Sequence of chain 1.B:
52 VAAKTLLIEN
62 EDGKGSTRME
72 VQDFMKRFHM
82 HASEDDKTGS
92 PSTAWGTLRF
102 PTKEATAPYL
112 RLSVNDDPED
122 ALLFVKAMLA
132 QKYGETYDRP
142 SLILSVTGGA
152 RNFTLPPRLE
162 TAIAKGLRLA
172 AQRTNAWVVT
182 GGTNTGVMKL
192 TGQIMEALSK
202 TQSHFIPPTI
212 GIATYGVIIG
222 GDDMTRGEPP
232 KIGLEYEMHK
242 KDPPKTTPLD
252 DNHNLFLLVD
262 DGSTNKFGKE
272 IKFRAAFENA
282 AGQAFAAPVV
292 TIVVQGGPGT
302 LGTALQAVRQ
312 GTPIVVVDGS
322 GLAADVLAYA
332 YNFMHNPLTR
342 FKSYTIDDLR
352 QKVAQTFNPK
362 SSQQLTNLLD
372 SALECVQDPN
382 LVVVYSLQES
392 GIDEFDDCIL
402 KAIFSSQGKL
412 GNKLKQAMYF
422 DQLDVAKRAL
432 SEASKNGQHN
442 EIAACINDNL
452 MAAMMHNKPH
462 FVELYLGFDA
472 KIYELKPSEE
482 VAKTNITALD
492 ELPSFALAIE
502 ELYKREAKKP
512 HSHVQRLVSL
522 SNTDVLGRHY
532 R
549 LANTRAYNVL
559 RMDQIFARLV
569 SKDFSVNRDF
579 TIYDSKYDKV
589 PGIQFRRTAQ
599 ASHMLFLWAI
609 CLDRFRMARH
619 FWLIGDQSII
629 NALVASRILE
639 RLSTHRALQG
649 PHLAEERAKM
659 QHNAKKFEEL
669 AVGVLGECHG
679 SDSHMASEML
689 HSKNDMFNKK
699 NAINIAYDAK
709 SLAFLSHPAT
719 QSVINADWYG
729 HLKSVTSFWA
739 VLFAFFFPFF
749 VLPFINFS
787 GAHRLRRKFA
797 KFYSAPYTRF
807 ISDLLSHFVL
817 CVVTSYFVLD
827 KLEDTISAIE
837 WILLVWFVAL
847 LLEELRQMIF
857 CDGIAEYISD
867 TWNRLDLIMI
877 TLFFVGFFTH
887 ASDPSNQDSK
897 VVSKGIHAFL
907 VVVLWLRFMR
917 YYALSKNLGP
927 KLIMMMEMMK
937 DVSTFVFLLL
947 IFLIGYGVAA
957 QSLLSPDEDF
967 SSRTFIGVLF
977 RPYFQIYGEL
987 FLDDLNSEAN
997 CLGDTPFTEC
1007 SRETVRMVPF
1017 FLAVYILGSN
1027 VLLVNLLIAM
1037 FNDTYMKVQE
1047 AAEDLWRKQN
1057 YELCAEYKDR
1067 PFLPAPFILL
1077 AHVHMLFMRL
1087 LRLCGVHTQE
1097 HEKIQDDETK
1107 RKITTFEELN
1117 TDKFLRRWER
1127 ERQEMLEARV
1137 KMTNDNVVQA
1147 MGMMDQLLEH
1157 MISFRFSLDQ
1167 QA

Binding-site contacts:
Ligand atom C4 contacts residue PHE1003 of chain 1.A at 4.0 Å (hydrophobic).
Ligand atom C7 contacts residue PRO1015 of chain 1.A at 4.1 Å (hydrophobic).
Ligand atom C27 contacts residue TYR979 of chain 1.B at 3.8 Å (hydrophobic).
Ligand atom C16 contacts residue TYR979 of chain 1.B at 3.6 Å (hydrophobic).
Ligand atom C19 contacts residue PHE1016 of chain 1.A at 4.2 Å (hydrophobic).
Ligand atom C24 contacts residue LEU946 of chain 1.B at 4.2 Å (hydrophobic).
Ligand atom C25 contacts residue TYR979 of chain 1.B at 3.6 Å (hydrophobic).
Ligand atom C25 contacts residue VAL942 of chain 1.B at 4.3 Å (hydrophobic).
Ligand atom O1 contacts residue ARG1012 of chain 1.A at 3.0 Å (salt-bridge).
Ligand atom C15 contacts residue TYR979 of chain 1.B at 4.0 Å (hydrophobic).
Ligand atom C19 contacts residue CLR1 of chain 1.J at 4.2 Å.
Ligand atom C26 contacts residue LEU946 of chain 1.B at 4.1 Å (hydrophobic).
Ligand atom C27 contacts residue VAL942 of chain 1.B at 3.8 Å (hydrophobic).
Ligand atom C4 contacts residue PRO1015 of chain 1.A at 3.8 Å (hydrophobic).
Ligand atom C18 contacts residue ALA1019 of chain 1.A at 4.1 Å (hydrophobic).
Ligand atom C19 contacts residue PRO1015 of chain 1.A at 4.0 Å (hydrophobic).
Ligand atom C18 contacts residue PHE1016 of chain 1.A at 3.8 Å (hydrophobic).
Ligand atom C19 contacts residue ARG1012 of chain 1.A at 4.0 Å.
Ligand atom C15 contacts residue LEU975 of chain 1.B at 4.0 Å (hydrophobic).
Ligand atom C6 contacts residue PHE976 of chain 1.B at 3.6 Å (hydrophobic).
Ligand atom C4 contacts residue ARG1012 of chain 1.A at 4.3 Å.
Ligand atom C2 contacts residue ARG1012 of chain 1.A at 4.2 Å.
Ligand atom O1 contacts residue PHE1003 of chain 1.A at 4.1 Å.
Ligand atom C1 contacts residue CLR1 of chain 1.J at 3.9 Å.
Ligand atom C6 contacts residue PRO1015 of chain 1.A at 3.9 Å (hydrophobic).
Ligand atom C26 contacts residue LEU949 of chain 1.B at 3.8 Å (hydrophobic).
Ligand atom C3 contacts residue ARG1012 of chain 1.A at 3.5 Å.
Ligand atom O1 contacts residue CLR1 of chain 1.J at 4.1 Å.
Ligand atom C3 contacts residue ILE972 of chain 1.B at 4.0 Å (hydrophobic).
Ligand atom C7 contacts residue PHE976 of chain 1.B at 3.5 Å (hydrophobic).
Ligand atom C25 contacts residue LEU949 of chain 1.B at 3.9 Å (hydrophobic).
Ligand atom C3 contacts residue PHE1003 of chain 1.A at 3.9 Å (hydrophobic).
Ligand atom C24 contacts residue LEU949 of chain 1.B at 3.8 Å (hydrophobic).
Ligand atom C16 contacts residue LEU975 of chain 1.B at 4.0 Å (hydrophobic).
Ligand atom C2 contacts residue ILE972 of chain 1.B at 3.6 Å (hydrophobic).
Ligand atom C26 contacts residue VAL942 of chain 1.B at 3.7 Å (hydrophobic).
Ligand atom C15 contacts residue PHE976 of chain 1.B at 4.4 Å (hydrophobic).
Ligand atom C21 contacts residue LEU975 of chain 1.B at 4.3 Å (hydrophobic).
Ligand atom C5 contacts residue PRO1015 of chain 1.A at 3.8 Å (hydrophobic).
Ligand atom C24 contacts residue TYR979 of chain 1.B at 4.4 Å (hydrophobic).

Sequence of chain 1.A:
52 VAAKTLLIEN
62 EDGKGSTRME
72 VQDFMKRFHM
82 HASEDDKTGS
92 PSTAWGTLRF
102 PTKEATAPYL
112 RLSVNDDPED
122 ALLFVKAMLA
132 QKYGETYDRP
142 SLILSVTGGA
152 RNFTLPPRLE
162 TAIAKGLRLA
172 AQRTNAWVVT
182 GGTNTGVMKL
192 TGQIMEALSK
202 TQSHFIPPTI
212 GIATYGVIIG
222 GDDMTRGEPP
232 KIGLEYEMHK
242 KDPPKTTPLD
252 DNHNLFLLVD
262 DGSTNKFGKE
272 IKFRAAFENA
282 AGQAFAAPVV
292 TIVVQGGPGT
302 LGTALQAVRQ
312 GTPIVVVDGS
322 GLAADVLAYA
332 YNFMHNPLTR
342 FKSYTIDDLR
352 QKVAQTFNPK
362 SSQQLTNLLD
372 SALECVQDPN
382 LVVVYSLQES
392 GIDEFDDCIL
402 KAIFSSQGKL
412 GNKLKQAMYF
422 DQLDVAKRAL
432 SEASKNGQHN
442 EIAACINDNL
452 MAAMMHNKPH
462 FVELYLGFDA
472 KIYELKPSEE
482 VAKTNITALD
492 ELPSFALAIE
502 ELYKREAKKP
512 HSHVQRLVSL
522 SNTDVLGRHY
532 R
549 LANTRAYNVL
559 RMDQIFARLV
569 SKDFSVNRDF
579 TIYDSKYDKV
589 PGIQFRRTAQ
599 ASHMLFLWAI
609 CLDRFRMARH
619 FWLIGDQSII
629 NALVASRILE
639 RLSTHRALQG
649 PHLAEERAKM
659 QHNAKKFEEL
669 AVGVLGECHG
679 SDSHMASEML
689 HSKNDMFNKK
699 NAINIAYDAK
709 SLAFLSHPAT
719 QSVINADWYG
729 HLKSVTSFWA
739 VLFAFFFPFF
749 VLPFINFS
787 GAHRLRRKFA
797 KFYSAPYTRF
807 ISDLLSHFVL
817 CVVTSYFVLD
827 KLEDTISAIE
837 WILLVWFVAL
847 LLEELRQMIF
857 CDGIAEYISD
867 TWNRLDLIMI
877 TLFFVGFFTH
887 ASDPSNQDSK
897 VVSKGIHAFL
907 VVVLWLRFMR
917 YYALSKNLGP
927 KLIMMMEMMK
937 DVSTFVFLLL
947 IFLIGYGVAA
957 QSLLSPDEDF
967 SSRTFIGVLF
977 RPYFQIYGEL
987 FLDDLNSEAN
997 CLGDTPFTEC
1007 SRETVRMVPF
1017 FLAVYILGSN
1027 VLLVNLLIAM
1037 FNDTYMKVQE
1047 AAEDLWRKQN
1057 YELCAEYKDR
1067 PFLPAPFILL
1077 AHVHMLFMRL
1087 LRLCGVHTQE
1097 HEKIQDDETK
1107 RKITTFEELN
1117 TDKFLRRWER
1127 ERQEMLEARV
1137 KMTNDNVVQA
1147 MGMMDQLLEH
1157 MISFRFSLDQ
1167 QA

The protein below binds the small molecule below.
Small molecule (SMILES): CC(C)CCC[C@@H](C)[C@H]1CC[C@H]2[C@@H]3CC=C4C[C@@H](O)CC[C@]4(C)[C@H]3CC[C@]12C